Binding-site contacts:
Ligand atom O2A contacts residue HIS411 of chain 1.A at 2.9 Å (h-bond).
Ligand atom CAA contacts residue HIS333 of chain 1.A at 3.1 Å.
Ligand atom C12 contacts residue GLY395 of chain 1.A at 3.5 Å.
Ligand atom C15 contacts residue GLY395 of chain 1.A at 3.3 Å.
Ligand atom NB contacts residue HIS419 of chain 1.A at 3.0 Å.
Ligand atom CBA contacts residue HIS334 of chain 1.A at 3.5 Å.
Ligand atom O1A contacts residue HIS411 of chain 1.A at 3.1 Å.
Ligand atom FE contacts residue HIS419 of chain 1.A at 2.0 Å.
Ligand atom C3C contacts residue VAL287 of chain 1.A at 3.3 Å (hydrophobic).
Ligand atom CGD contacts residue ARG481 of chain 1.A at 3.1 Å.
Ligand atom C22 contacts residue VAL54 of chain 1.B at 3.5 Å (hydrophobic).
Ligand atom C1A contacts residue HIS419 of chain 1.A at 3.5 Å.
Ligand atom C4A contacts residue HIS419 of chain 1.A at 3.5 Å.
Ligand atom CHA contacts residue HIS334 of chain 1.A at 3.3 Å.
Ligand atom CBD contacts residue PHE420 of chain 1.A at 3.4 Å (hydrophobic).
Ligand atom CMA contacts residue LEU401 of chain 1.A at 3.4 Å (hydrophobic).
Ligand atom NA contacts residue HIS419 of chain 1.A at 2.7 Å (h-bond).
Ligand atom CBC contacts residue ILE424 of chain 1.A at 3.4 Å (hydrophobic).
Ligand atom C2D contacts residue PHE420 of chain 1.A at 3.3 Å (hydrophobic).
Ligand atom CHD contacts residue VAL287 of chain 1.A at 3.4 Å (hydrophobic).
Ligand atom O2D contacts residue TRP170 of chain 1.A at 2.7 Å (h-bond).
Ligand atom CAC contacts residue VAL287 of chain 1.A at 3.2 Å (hydrophobic).
Ligand atom ND contacts residue HIS419 of chain 1.A at 2.9 Å (h-bond).
Ligand atom C14 contacts residue GLY395 of chain 1.A at 3.5 Å.
Ligand atom CMB contacts residue GLY398 of chain 1.A at 3.5 Å.
Ligand atom CMB contacts residue VAL399 of chain 1.A at 3.5 Å (hydrophobic).
Ligand atom O11 contacts residue TYR288 of chain 1.A at 2.9 Å (h-bond).
Ligand atom CGA contacts residue HIS411 of chain 1.A at 3.4 Å.
Ligand atom O2A contacts residue ASP407 of chain 1.A at 2.9 Å (salt-bridge).
Ligand atom CBC contacts residue VAL287 of chain 1.A at 3.5 Å (hydrophobic).
Ligand atom O1D contacts residue ARG481 of chain 1.A at 2.4 Å (salt-bridge).
Ligand atom C2A contacts residue HIS333 of chain 1.A at 3.5 Å.
Ligand atom C3A contacts residue HIS333 of chain 1.A at 3.3 Å.
Ligand atom C18 contacts residue GLY360 of chain 1.A at 3.5 Å.
Ligand atom O1A contacts residue LEU416 of chain 1.A at 3.3 Å.
Ligand atom NC contacts residue HIS419 of chain 1.A at 3.2 Å (h-bond).
Ligand atom C2C contacts residue VAL423 of chain 1.A at 3.4 Å (hydrophobic).
Ligand atom CHB contacts residue GLY398 of chain 1.A at 3.2 Å.
Ligand atom O1D contacts residue LEU416 of chain 1.A at 3.4 Å.
Ligand atom C1D contacts residue PHE420 of chain 1.A at 3.4 Å (hydrophobic).

Sequence of chain 1.A:
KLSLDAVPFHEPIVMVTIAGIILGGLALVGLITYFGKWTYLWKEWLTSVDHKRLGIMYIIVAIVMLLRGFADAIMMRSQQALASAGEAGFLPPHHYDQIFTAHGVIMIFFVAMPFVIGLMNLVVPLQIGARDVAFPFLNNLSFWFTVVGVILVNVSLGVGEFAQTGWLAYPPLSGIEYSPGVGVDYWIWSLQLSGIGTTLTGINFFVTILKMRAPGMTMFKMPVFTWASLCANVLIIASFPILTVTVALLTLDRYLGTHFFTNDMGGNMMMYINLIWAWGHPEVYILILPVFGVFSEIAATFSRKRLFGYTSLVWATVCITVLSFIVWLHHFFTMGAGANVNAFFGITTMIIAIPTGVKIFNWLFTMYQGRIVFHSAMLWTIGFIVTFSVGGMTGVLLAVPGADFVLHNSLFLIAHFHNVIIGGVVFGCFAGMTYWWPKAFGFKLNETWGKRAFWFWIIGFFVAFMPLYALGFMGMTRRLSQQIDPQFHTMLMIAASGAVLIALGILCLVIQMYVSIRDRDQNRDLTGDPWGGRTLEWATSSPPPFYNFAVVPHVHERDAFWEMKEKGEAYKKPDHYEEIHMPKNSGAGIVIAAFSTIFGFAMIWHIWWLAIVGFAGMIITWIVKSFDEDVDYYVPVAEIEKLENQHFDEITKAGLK

Sequence of chain 1.B:
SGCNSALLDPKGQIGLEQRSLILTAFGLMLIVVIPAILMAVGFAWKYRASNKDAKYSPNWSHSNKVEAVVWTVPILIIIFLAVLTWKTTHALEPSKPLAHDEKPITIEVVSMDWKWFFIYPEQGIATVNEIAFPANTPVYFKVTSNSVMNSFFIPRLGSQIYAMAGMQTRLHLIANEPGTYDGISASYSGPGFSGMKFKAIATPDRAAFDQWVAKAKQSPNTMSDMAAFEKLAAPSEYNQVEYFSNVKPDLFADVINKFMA

The small molecule below binds the protein below.
Small molecule (SMILES): C=Cc1c(C)c2n3c1=CC1=[N+]4C(=Cc5c(CCC(=O)O)c(C)c6n5[Fe]34[N+]3=C(C=2)C([C@@H](O)CC/C=C(/C)CCC=C(C)CCC=C(C)C)=C(C)C3=C6)C(CCC(=O)O)=C1C